Binding-site contacts:
Ligand atom N2 contacts residue ASN36 of chain 1.B at 2.9 Å (h-bond).
Ligand atom C1 contacts residue GLN323 of chain 1.B at 3.5 Å.
Ligand atom C2 contacts residue GLN323 of chain 1.B at 3.7 Å.
Ligand atom C6 contacts residue THR38 of chain 1.B at 4.2 Å.
Ligand atom C5 contacts residue ASN36 of chain 1.B at 3.7 Å.
Ligand atom O5 contacts residue ASN36 of chain 1.B at 2.4 Å (h-bond).
Ligand atom C7 contacts residue ASN36 of chain 1.B at 3.7 Å.
Ligand atom C8 contacts residue GLN323 of chain 1.B at 3.5 Å.
Ligand atom O5 contacts residue THR38 of chain 1.B at 4.0 Å.
Ligand atom C2 contacts residue ASN36 of chain 1.B at 2.4 Å.
Ligand atom N2 contacts residue GLN323 of chain 1.B at 2.8 Å (h-bond).
Ligand atom C6 contacts residue GLU40 of chain 1.B at 3.8 Å.
Ligand atom C4 contacts residue ASN36 of chain 1.B at 4.2 Å.
Ligand atom C1 contacts residue ASN36 of chain 1.B at 1.4 Å.
Ligand atom C3 contacts residue ASN36 of chain 1.B at 3.8 Å.
Ligand atom C3 contacts residue GLN323 of chain 1.B at 4.5 Å.
Ligand atom C7 contacts residue GLN323 of chain 1.B at 3.6 Å.
Ligand atom O7 contacts residue ASN36 of chain 1.B at 4.1 Å.
Ligand atom O6 contacts residue GLU40 of chain 1.B at 4.0 Å.

Sequence of chain 1.B:
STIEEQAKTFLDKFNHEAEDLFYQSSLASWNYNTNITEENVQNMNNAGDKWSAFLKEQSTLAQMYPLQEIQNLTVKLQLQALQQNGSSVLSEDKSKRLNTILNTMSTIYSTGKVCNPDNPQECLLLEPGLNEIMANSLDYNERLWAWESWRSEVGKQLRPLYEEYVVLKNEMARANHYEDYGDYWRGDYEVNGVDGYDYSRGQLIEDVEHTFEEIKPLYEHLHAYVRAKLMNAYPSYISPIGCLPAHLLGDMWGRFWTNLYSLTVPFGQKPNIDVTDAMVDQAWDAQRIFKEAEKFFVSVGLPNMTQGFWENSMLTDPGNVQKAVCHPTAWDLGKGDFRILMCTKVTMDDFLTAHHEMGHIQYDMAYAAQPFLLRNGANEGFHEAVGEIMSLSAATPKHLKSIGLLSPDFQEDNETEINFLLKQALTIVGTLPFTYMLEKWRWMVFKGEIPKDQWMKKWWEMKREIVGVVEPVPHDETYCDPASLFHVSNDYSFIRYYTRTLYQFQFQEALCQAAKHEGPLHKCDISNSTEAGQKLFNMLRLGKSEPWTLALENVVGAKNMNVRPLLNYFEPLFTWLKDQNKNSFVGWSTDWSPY

The small molecule below binds the protein below.
Small molecule (SMILES): CC(=O)N[C@@H]1[C@@H](O)[C@H](O)[C@@H](CO)O[C@H]1O